Binding-site contacts:
Ligand atom C6 contacts residue ILE251 of chain 1.B at 3.0 Å (hydrophobic).
Ligand atom C6 contacts residue PHE287 of chain 1.B at 3.8 Å (hydrophobic).
Ligand atom C10 contacts residue TYR80 of chain 1.B at 3.4 Å (hydrophobic).
Ligand atom N5 contacts residue ILE251 of chain 1.B at 2.9 Å.
Ligand atom C18 contacts residue MET272 of chain 1.B at 3.9 Å (hydrophobic).
Ligand atom C8 contacts residue ILE251 of chain 1.B at 3.9 Å (hydrophobic).
Ligand atom C22 contacts residue MET272 of chain 1.B at 3.9 Å (hydrophobic).
Ligand atom N3 contacts residue GLN237 of chain 1.B at 2.9 Å (h-bond).
Ligand atom N3 contacts residue PHE287 of chain 1.B at 3.5 Å.
Ligand atom F24 contacts residue HIS81 of chain 1.B at 3.8 Å.
Ligand atom C26 contacts residue PHE287 of chain 1.B at 3.9 Å (hydrophobic).
Ligand atom F27 contacts residue LEU283 of chain 1.B at 3.4 Å.
Ligand atom C10 contacts residue LEU234 of chain 1.B at 3.8 Å (hydrophobic).
Ligand atom C8 contacts residue GLN284 of chain 1.B at 3.0 Å.
Ligand atom C14 contacts residue LEU195 of chain 1.B at 3.9 Å (hydrophobic).
Ligand atom F25 contacts residue HIS81 of chain 1.B at 3.1 Å.
Ligand atom C4 contacts residue GLN237 of chain 1.B at 3.5 Å.
Ligand atom C23 contacts residue PHE255 of chain 1.B at 3.6 Å (hydrophobic).
Ligand atom N7 contacts residue GLN284 of chain 1.B at 3.0 Å (h-bond).
Ligand atom C26 contacts residue MET272 of chain 1.B at 3.6 Å (hydrophobic).
Ligand atom F27 contacts residue PHE287 of chain 1.B at 3.7 Å.
Ligand atom C1 contacts residue ILE251 of chain 1.B at 3.4 Å (hydrophobic).
Ligand atom N7 contacts residue ILE251 of chain 1.B at 3.9 Å.
Ligand atom C4 contacts residue ILE251 of chain 1.B at 3.3 Å (hydrophobic).
Ligand atom C8 contacts residue PHE287 of chain 1.B at 3.5 Å (hydrophobic).
Ligand atom F24 contacts residue PHE255 of chain 1.B at 3.3 Å.
Ligand atom N7 contacts residue PHE287 of chain 1.B at 3.4 Å.
Ligand atom C21 contacts residue PHE287 of chain 1.B at 3.8 Å (hydrophobic).
Ligand atom C2 contacts residue ILE251 of chain 1.B at 3.6 Å (hydrophobic).
Ligand atom C16 contacts residue PHE287 of chain 1.B at 3.5 Å (hydrophobic).
Ligand atom C11 contacts residue ILE251 of chain 1.B at 3.6 Å (hydrophobic).
Ligand atom C21 contacts residue MET272 of chain 1.B at 3.7 Å (hydrophobic).
Ligand atom C4 contacts residue PHE287 of chain 1.B at 3.2 Å (hydrophobic).
Ligand atom N15 contacts residue LEU195 of chain 1.B at 3.8 Å.
Ligand atom N3 contacts residue ILE251 of chain 1.B at 3.6 Å.
Ligand atom N7 contacts residue GLN237 of chain 1.B at 3.5 Å (h-bond).
Ligand atom C1 contacts residue LEU234 of chain 1.B at 3.7 Å (hydrophobic).
Ligand atom N5 contacts residue PHE287 of chain 1.B at 3.5 Å.
Ligand atom N9 contacts residue PHE287 of chain 1.B at 3.9 Å.
Ligand atom N9 contacts residue ILE251 of chain 1.B at 3.4 Å.

Sequence of chain 1.B:
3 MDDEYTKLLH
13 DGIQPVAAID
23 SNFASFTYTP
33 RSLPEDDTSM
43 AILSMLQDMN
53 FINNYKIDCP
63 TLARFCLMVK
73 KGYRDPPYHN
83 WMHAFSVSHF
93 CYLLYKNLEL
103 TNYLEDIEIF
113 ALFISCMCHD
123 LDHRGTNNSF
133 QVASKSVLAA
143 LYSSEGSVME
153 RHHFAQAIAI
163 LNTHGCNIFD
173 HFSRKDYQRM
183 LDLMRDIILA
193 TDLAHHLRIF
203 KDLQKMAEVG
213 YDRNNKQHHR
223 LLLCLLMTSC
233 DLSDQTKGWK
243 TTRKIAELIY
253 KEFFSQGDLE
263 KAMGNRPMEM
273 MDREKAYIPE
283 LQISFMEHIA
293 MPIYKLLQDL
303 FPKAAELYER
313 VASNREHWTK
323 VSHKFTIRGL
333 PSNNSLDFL

A protein and the small-molecule ligand that binds it are described below.
Small molecule (SMILES): Cc1cc([C@@H]2CN(C(=O)c3ccc(F)c(F)c3)CC(F)(F)C2)n2ncnc2n1